Sequence of chain 1.B:
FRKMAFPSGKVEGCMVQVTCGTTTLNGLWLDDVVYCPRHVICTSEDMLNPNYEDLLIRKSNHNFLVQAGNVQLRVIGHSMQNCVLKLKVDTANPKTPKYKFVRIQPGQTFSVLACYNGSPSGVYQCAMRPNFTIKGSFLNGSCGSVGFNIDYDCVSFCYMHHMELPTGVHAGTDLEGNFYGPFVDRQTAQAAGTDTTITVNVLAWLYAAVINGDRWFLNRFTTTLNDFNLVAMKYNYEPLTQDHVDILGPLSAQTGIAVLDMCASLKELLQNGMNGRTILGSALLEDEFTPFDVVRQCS

Binding-site contacts:
Ligand atom C05 contacts residue WJB1 of chain 1.E at 0.2 Å.
Ligand atom C20 contacts residue WJB1 of chain 1.E at 0.1 Å.
Ligand atom C01 contacts residue WJB1 of chain 1.E at 0.1 Å.
Ligand atom C22 contacts residue CYS149 of chain 1.B at 1.8 Å (hydrophobic).
Ligand atom S27 contacts residue WJB1 of chain 1.E at 0.1 Å (h-bond).
Ligand atom C02 contacts residue WJB1 of chain 1.E at 0.1 Å.
Ligand atom C30 contacts residue WJB1 of chain 1.E at 0.1 Å.
Ligand atom C19 contacts residue WJB1 of chain 1.E at 0.1 Å.
Ligand atom C12 contacts residue WJB1 of chain 1.E at 0.5 Å.
Ligand atom N13 contacts residue WJB1 of chain 1.E at 0.3 Å (h-bond).
Ligand atom O24 contacts residue WJB1 of chain 1.E at 0.7 Å (h-bond).
Ligand atom C08 contacts residue WJB1 of chain 1.E at 0.3 Å.
Ligand atom N18 contacts residue WJB1 of chain 1.E at 0.1 Å (h-bond).
Ligand atom O35 contacts residue WJB1 of chain 1.E at 0.1 Å (h-bond).
Ligand atom C17 contacts residue WJB1 of chain 1.E at 0.2 Å.
Ligand atom C22 contacts residue WJB1 of chain 1.E at 0.2 Å.
Ligand atom O23 contacts residue CYS149 of chain 1.B at 2.6 Å (h-bond).
Ligand atom C15 contacts residue WJB1 of chain 1.E at 0.3 Å.
Ligand atom C31 contacts residue WJB1 of chain 1.E at 0.2 Å.
Ligand atom C03 contacts residue WJB1 of chain 1.E at 0.1 Å.
Ligand atom C14 contacts residue CYS149 of chain 1.B at 2.8 Å (hydrophobic).
Ligand atom C14 contacts residue WJB1 of chain 1.E at 0.3 Å.
Ligand atom O21 contacts residue HIS167 of chain 1.B at 2.8 Å (h-bond).
Ligand atom O23 contacts residue WJB1 of chain 1.E at 1.2 Å.
Ligand atom O34 contacts residue WJB1 of chain 1.E at 0.1 Å (h-bond).
Ligand atom N13 contacts residue HIS168 of chain 1.B at 2.8 Å (h-bond).
Ligand atom O25 contacts residue WJB1 of chain 1.E at 0.1 Å (h-bond).
Ligand atom N06 contacts residue WJB1 of chain 1.E at 0.7 Å (h-bond).
Ligand atom C16 contacts residue WJB1 of chain 1.E at 0.2 Å.
Ligand atom C28 contacts residue WJB1 of chain 1.E at 0.1 Å.
Ligand atom C09 contacts residue WJB1 of chain 1.E at 0.3 Å.
Ligand atom O04 contacts residue WJB1 of chain 1.E at 0.1 Å (h-bond).
Ligand atom C29 contacts residue WJB1 of chain 1.E at 0.1 Å.
Ligand atom C11 contacts residue WJB1 of chain 1.E at 0.3 Å.
Ligand atom C07 contacts residue WJB1 of chain 1.E at 0.5 Å.
Ligand atom C26 contacts residue WJB1 of chain 1.E at 0.1 Å.
Ligand atom C33 contacts residue WJB1 of chain 1.E at 0.1 Å.
Ligand atom C10 contacts residue WJB1 of chain 1.E at 0.4 Å.
Ligand atom O21 contacts residue WJB1 of chain 1.E at 0.4 Å (h-bond).
Ligand atom C32 contacts residue WJB1 of chain 1.E at 0.2 Å.

This small molecule binds to this protein.
Small molecule (SMILES): CC(C)C[C@H](NC(=O)OCC(C)(C)S(=O)(=O)c1ccccc1)C(=O)N[C@@H](C[C@@H]1CCNC1=O)[C@@H](O)S(=O)(=O)O